Sequence of chain 1.B:
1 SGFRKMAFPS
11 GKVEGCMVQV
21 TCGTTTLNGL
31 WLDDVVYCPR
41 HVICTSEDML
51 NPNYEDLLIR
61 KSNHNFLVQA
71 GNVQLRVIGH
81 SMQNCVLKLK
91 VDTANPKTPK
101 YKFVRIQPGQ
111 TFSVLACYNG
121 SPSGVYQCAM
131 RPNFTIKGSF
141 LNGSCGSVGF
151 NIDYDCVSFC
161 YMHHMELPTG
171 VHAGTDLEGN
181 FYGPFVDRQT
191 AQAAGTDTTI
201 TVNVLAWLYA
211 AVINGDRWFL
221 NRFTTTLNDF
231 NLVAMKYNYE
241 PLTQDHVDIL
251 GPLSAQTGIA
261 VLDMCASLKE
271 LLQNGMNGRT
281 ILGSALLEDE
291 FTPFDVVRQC

This small molecule binds to this protein.
Small molecule (SMILES): CC(C)(C)NC(=O)N[C@H](C(=O)N1CC2(C[C@H]1C(=O)N[C@H](C#N)C[C@@H]1CCNC1=O)SCCS2)C(C)(C)C

Binding-site contacts:
Ligand atom C3 contacts residue CYS145 of chain 1.B at 3.7 Å (hydrophobic).
Ligand atom O1 contacts residue CYS145 of chain 1.B at 3.4 Å (h-bond).
Ligand atom O4 contacts residue GLU166 of chain 1.B at 3.2 Å (salt-bridge).
Ligand atom N3 contacts residue CYS145 of chain 1.B at 2.5 Å (h-bond).
Ligand atom C23 contacts residue ARG188 of chain 1.B at 3.4 Å.
Ligand atom C25 contacts residue THR190 of chain 1.B at 3.6 Å.
Ligand atom O2 contacts residue HIS163 of chain 1.B at 2.4 Å (h-bond).
Ligand atom C10 contacts residue HIS41 of chain 1.B at 3.5 Å.
Ligand atom N2 contacts residue GLU166 of chain 1.B at 2.4 Å (salt-bridge).
Ligand atom N2 contacts residue SER1 of chain 1.A at 3.7 Å.
Ligand atom C6 contacts residue PHE140 of chain 1.B at 3.4 Å (hydrophobic).
Ligand atom N3 contacts residue GLY143 of chain 1.B at 3.5 Å (h-bond).
Ligand atom C6 contacts residue GLU166 of chain 1.B at 3.0 Å.
Ligand atom C1 contacts residue CYS145 of chain 1.B at 3.5 Å (hydrophobic).
Ligand atom C23 contacts residue GLN192 of chain 1.B at 3.7 Å.
Ligand atom C5 contacts residue ASN142 of chain 1.B at 3.6 Å.
Ligand atom N5 contacts residue GLU166 of chain 1.B at 3.2 Å (salt-bridge).
Ligand atom C9 contacts residue HIS164 of chain 1.B at 3.2 Å.
Ligand atom N2 contacts residue PHE140 of chain 1.B at 3.2 Å (h-bond).
Ligand atom C2 contacts residue CYS145 of chain 1.B at 3.2 Å (hydrophobic).
Ligand atom N3 contacts residue SER144 of chain 1.B at 3.8 Å.
Ligand atom N1 contacts residue CYS145 of chain 1.B at 3.5 Å (h-bond).
Ligand atom O2 contacts residue HIS172 of chain 1.B at 3.4 Å (h-bond).
Ligand atom C7 contacts residue GLU166 of chain 1.B at 3.4 Å.
Ligand atom O2 contacts residue GLU166 of chain 1.B at 3.8 Å.
Ligand atom C24 contacts residue GLN192 of chain 1.B at 3.7 Å.
Ligand atom C7 contacts residue HIS163 of chain 1.B at 3.6 Å.
Ligand atom C20 contacts residue GLU166 of chain 1.B at 3.8 Å.
Ligand atom O3 contacts residue GLN189 of chain 1.B at 3.6 Å.
Ligand atom C12 contacts residue ARG188 of chain 1.B at 3.6 Å.
Ligand atom C12 contacts residue ASP187 of chain 1.B at 3.6 Å.
Ligand atom O1 contacts residue HIS41 of chain 1.B at 3.7 Å.
Ligand atom C24 contacts residue LEU167 of chain 1.B at 3.7 Å (hydrophobic).
Ligand atom C1 contacts residue HIS164 of chain 1.B at 3.6 Å.
Ligand atom C8 contacts residue CYS145 of chain 1.B at 1.8 Å (hydrophobic).
Ligand atom O2 contacts residue PHE140 of chain 1.B at 3.6 Å.
Ligand atom N6 contacts residue GLU166 of chain 1.B at 3.5 Å (salt-bridge).
Ligand atom C6 contacts residue SER1 of chain 1.A at 3.7 Å.
Ligand atom N2 contacts residue HIS172 of chain 1.B at 3.6 Å.
Ligand atom O4 contacts residue MET165 of chain 1.B at 3.4 Å.

Sequence of chain 1.A:
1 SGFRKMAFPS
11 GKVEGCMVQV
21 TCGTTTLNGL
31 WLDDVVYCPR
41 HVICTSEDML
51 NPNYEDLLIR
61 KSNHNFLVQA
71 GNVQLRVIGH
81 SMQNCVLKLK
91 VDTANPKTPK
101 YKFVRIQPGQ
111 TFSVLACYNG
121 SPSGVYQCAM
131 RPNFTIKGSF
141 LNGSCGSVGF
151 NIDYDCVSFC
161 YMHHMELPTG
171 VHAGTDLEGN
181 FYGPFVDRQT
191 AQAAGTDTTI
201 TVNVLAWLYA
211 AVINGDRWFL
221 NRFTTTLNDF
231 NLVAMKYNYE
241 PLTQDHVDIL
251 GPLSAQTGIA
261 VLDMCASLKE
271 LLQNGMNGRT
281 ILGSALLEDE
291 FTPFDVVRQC